Binding-site contacts:
Ligand atom CB contacts residue LEU286 of chain 3.Y at 3.9 Å (hydrophobic).
Ligand atom C contacts residue THR235 of chain 3.Y at 3.6 Å.
Ligand atom CG2 contacts residue PHE278 of chain 3.Y at 3.7 Å (hydrophobic).
Ligand atom O contacts residue ASN281 of chain 3.Y at 2.6 Å (h-bond).
Ligand atom CG contacts residue HIS277 of chain 3.Y at 3.8 Å.
Ligand atom CD1 contacts residue TYR94 of chain 3.Y at 3.5 Å (hydrophobic).
Ligand atom CD contacts residue TYR273 of chain 3.Y at 3.3 Å (hydrophobic).
Ligand atom C contacts residue ASN227 of chain 3.Y at 3.5 Å.
Ligand atom C contacts residue THR235 of chain 3.Y at 3.6 Å.
Ligand atom O contacts residue LYS234 of chain 3.Y at 3.6 Å.
Ligand atom CG contacts residue ASP233 of chain 3.Y at 3.0 Å.
Ligand atom CG contacts residue TYR273 of chain 3.Y at 3.6 Å (hydrophobic).
Ligand atom CG2 contacts residue ASN281 of chain 3.Y at 3.6 Å.
Ligand atom N contacts residue THR235 of chain 3.Y at 3.9 Å.
Ligand atom CD contacts residue HIS277 of chain 3.Y at 3.9 Å.
Ligand atom N contacts residue TYR273 of chain 3.Y at 3.9 Å.
Ligand atom N contacts residue THR235 of chain 3.Y at 3.5 Å (h-bond).
Ligand atom O contacts residue HIS277 of chain 3.Y at 3.4 Å.
Ligand atom C contacts residue TYR94 of chain 3.Y at 4.0 Å (hydrophobic).
Ligand atom CG2 contacts residue LEU286 of chain 3.Y at 3.7 Å (hydrophobic).
Ligand atom C contacts residue THR235 of chain 3.Y at 3.6 Å.
Ligand atom CG1 contacts residue TYR94 of chain 3.Y at 3.8 Å (hydrophobic).
Ligand atom CB contacts residue ASP233 of chain 3.Y at 3.0 Å.
Ligand atom CG contacts residue LYS234 of chain 3.Y at 3.3 Å.
Ligand atom O contacts residue THR235 of chain 3.Y at 3.1 Å (h-bond).
Ligand atom CB contacts residue TYR238 of chain 3.Y at 3.6 Å (hydrophobic).
Ligand atom CG2 contacts residue HIS277 of chain 3.Y at 3.3 Å.
Ligand atom CD1 contacts residue TYR91 of chain 3.Y at 3.9 Å (hydrophobic).
Ligand atom O contacts residue LEU286 of chain 3.Y at 3.2 Å.
Ligand atom O contacts residue THR235 of chain 3.Y at 3.0 Å (h-bond).
Ligand atom O contacts residue TYR94 of chain 3.Y at 2.9 Å.
Ligand atom CG2 contacts residue GLU236 of chain 3.Y at 3.3 Å.
Ligand atom N contacts residue ASN227 of chain 3.Y at 3.0 Å (h-bond).
Ligand atom CB contacts residue HIS277 of chain 3.Y at 3.7 Å.
Ligand atom CG1 contacts residue VAL280 of chain 3.Y at 4.0 Å (hydrophobic).
Ligand atom O contacts residue ASN227 of chain 3.Y at 3.6 Å.
Ligand atom C contacts residue ASN281 of chain 3.Y at 3.8 Å.
Ligand atom CA contacts residue ASN227 of chain 3.Y at 3.7 Å.
Ligand atom CA contacts residue THR235 of chain 3.Y at 3.6 Å.
Ligand atom C contacts residue LEU286 of chain 3.Y at 3.8 Å (hydrophobic).

Sequence of chain 3.Y:
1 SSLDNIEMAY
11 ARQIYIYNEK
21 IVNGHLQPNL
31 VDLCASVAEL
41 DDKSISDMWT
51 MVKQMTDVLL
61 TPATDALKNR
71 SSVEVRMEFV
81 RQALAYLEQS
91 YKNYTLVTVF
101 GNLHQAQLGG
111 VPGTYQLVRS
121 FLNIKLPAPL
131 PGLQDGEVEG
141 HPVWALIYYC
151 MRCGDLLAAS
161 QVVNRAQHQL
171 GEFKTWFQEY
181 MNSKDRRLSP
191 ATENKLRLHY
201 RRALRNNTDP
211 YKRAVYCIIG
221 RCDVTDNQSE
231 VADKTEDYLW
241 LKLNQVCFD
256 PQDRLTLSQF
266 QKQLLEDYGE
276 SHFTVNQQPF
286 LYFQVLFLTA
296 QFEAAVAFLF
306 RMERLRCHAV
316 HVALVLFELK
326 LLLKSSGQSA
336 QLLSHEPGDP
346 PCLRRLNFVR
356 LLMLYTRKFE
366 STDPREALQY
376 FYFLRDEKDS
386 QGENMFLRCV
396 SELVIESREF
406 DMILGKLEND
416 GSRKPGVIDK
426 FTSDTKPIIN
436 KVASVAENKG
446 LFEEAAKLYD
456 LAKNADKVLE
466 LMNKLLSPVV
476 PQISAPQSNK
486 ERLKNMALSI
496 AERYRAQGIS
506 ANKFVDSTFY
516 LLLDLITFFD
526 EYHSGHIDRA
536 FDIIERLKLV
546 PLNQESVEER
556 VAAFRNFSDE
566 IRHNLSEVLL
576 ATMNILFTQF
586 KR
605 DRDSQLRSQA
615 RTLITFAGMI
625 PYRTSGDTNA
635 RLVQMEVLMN

The protein below binds the small molecule below.
Small molecule (SMILES): CC[C@H](C)[C@H](NC(=O)[C@H](CO)NC(=O)[C@H](CCCN=C(N)N)NC(=O)[C@@H](NC(=O)[C@@H]1CCCN1C(=O)[C@@H]1CCCN1C(=O)[C@H](C)N)C(C)C)C(=O)N[C@H](C=O)Cc1ccc(O)cc1